Sequence of chain 41.C:
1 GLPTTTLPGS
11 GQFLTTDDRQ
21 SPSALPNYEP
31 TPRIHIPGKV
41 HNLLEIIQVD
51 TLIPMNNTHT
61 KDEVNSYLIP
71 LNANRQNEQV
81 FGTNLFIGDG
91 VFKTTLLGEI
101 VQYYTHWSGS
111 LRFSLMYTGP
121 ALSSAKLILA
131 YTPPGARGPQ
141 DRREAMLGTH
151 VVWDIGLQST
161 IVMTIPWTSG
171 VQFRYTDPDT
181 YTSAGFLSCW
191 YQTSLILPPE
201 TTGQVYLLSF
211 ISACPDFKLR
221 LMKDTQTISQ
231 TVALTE

Sequence of chain 42.C:
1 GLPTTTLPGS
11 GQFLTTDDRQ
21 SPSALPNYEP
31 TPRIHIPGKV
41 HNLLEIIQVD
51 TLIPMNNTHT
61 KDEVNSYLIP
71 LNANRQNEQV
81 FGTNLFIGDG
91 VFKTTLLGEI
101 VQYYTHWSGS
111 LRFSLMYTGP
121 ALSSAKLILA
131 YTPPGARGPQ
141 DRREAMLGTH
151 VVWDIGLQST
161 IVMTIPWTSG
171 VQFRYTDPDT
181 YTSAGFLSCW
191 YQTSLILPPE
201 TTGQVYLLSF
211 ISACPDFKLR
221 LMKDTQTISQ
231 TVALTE

A small-molecule ligand and the protein it binds are described below.
Small molecule (SMILES): Cc1cc(CCCCCOc2ccc(C3=NCCO3)cc2Cl)on1

Binding-site contacts:
Ligand atom C5A contacts residue MET224 of chain 41.A at 3.5 Å (hydrophobic).
Ligand atom N3A contacts residue PRO174 of chain 41.A at 3.7 Å.
Ligand atom O1A contacts residue PHE186 of chain 41.A at 2.8 Å.
Ligand atom C2B contacts residue TYR152 of chain 41.A at 3.8 Å (hydrophobic).
Ligand atom O1A contacts residue MET224 of chain 41.A at 2.8 Å.
Ligand atom C3B contacts residue TYR152 of chain 41.A at 3.7 Å (hydrophobic).
Ligand atom C2A contacts residue MET224 of chain 41.A at 3.4 Å (hydrophobic).
Ligand atom C5 contacts residue LEU106 of chain 41.A at 3.7 Å (hydrophobic).
Ligand atom C5B contacts residue PHE186 of chain 41.A at 3.5 Å (hydrophobic).
Ligand atom C5A contacts residue ALA150 of chain 41.A at 3.9 Å (hydrophobic).
Ligand atom CL1 contacts residue TYR128 of chain 41.A at 3.3 Å.
Ligand atom C5A contacts residue PHE186 of chain 41.A at 3.4 Å (hydrophobic).
Ligand atom C5B contacts residue MET224 of chain 41.A at 3.5 Å (hydrophobic).
Ligand atom C4C contacts residue VAL188 of chain 41.A at 3.9 Å (hydrophobic).
Ligand atom C5C contacts residue VAL191 of chain 41.A at 3.9 Å (hydrophobic).
Ligand atom N3A contacts residue ALA24 of chain 41.C at 3.6 Å.
Ligand atom CL1 contacts residue ILE104 of chain 41.A at 3.5 Å.
Ligand atom C4B contacts residue TYR152 of chain 41.A at 3.8 Å (hydrophobic).
Ligand atom C4B contacts residue PHE186 of chain 41.A at 3.4 Å (hydrophobic).
Ligand atom C1C contacts residue TYR128 of chain 41.A at 3.7 Å (hydrophobic).
Ligand atom C4A contacts residue PRO174 of chain 41.A at 3.3 Å (hydrophobic).
Ligand atom C6B contacts residue TYR128 of chain 41.A at 3.8 Å (hydrophobic).
Ligand atom C2B contacts residue VAL188 of chain 41.A at 3.7 Å (hydrophobic).
Ligand atom C3C contacts residue TYR128 of chain 41.A at 3.4 Å (hydrophobic).
Ligand atom O1B contacts residue ILE104 of chain 41.A at 3.8 Å.
Ligand atom C2C contacts residue TYR128 of chain 41.A at 3.8 Å (hydrophobic).
Ligand atom C1B contacts residue VAL188 of chain 41.A at 3.9 Å (hydrophobic).
Ligand atom C31 contacts residue TYR197 of chain 41.A at 3.9 Å (hydrophobic).
Ligand atom C1C contacts residue LEU106 of chain 41.A at 3.5 Å (hydrophobic).
Ligand atom C5C contacts residue VAL188 of chain 41.A at 3.9 Å (hydrophobic).
Ligand atom N2 contacts residue ASN219 of chain 41.A at 3.6 Å.
Ligand atom C4C contacts residue VAL191 of chain 41.A at 3.5 Å (hydrophobic).
Ligand atom C2A contacts residue PHE186 of chain 41.A at 3.2 Å (hydrophobic).
Ligand atom C4 contacts residue LEU106 of chain 41.A at 3.6 Å (hydrophobic).
Ligand atom C2C contacts residue TYR197 of chain 41.A at 3.8 Å (hydrophobic).
Ligand atom C5C contacts residue TYR152 of chain 41.A at 3.9 Å (hydrophobic).
Ligand atom C4B contacts residue MET224 of chain 41.A at 3.8 Å (hydrophobic).
Ligand atom C5A contacts residue VAL176 of chain 41.A at 3.2 Å (hydrophobic).
Ligand atom O1 contacts residue MET221 of chain 41.A at 3.2 Å (h-bond).
Ligand atom N3A contacts residue PHE186 of chain 41.A at 3.9 Å.

Sequence of chain 41.A:
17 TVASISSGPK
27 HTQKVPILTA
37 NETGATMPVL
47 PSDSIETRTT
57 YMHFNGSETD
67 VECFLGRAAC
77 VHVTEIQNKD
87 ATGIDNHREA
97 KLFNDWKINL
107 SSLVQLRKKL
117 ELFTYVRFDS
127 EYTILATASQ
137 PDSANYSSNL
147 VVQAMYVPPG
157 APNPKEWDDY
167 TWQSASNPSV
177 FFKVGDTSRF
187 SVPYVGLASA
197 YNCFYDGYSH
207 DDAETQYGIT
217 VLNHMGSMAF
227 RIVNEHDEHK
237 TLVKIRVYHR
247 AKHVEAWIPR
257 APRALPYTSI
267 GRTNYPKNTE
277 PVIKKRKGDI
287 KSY